This small molecule binds to this protein.
Small molecule (SMILES): CC(=O)N[C@@H]1[C@@H](O)[C@H](O)[C@@H](CO)O[C@H]1O

Binding-site contacts:
Ligand atom C1 contacts residue ASN641 of chain 1.B at 1.5 Å.
Ligand atom O7 contacts residue ASN641 of chain 1.B at 3.6 Å.
Ligand atom N2 contacts residue ASN641 of chain 1.B at 3.1 Å (h-bond).
Ligand atom C2 contacts residue ASN641 of chain 1.B at 2.6 Å.
Ligand atom C7 contacts residue ASN641 of chain 1.B at 3.5 Å.
Ligand atom C3 contacts residue ASN641 of chain 1.B at 3.9 Å.
Ligand atom C4 contacts residue ASN641 of chain 1.B at 4.3 Å.
Ligand atom C8 contacts residue TYR639 of chain 1.B at 3.3 Å (hydrophobic).
Ligand atom C5 contacts residue ASN641 of chain 1.B at 3.7 Å.
Ligand atom O5 contacts residue ASN641 of chain 1.B at 2.4 Å (h-bond).
Ligand atom C8 contacts residue ASN641 of chain 1.B at 4.4 Å.

Sequence of chain 1.B:
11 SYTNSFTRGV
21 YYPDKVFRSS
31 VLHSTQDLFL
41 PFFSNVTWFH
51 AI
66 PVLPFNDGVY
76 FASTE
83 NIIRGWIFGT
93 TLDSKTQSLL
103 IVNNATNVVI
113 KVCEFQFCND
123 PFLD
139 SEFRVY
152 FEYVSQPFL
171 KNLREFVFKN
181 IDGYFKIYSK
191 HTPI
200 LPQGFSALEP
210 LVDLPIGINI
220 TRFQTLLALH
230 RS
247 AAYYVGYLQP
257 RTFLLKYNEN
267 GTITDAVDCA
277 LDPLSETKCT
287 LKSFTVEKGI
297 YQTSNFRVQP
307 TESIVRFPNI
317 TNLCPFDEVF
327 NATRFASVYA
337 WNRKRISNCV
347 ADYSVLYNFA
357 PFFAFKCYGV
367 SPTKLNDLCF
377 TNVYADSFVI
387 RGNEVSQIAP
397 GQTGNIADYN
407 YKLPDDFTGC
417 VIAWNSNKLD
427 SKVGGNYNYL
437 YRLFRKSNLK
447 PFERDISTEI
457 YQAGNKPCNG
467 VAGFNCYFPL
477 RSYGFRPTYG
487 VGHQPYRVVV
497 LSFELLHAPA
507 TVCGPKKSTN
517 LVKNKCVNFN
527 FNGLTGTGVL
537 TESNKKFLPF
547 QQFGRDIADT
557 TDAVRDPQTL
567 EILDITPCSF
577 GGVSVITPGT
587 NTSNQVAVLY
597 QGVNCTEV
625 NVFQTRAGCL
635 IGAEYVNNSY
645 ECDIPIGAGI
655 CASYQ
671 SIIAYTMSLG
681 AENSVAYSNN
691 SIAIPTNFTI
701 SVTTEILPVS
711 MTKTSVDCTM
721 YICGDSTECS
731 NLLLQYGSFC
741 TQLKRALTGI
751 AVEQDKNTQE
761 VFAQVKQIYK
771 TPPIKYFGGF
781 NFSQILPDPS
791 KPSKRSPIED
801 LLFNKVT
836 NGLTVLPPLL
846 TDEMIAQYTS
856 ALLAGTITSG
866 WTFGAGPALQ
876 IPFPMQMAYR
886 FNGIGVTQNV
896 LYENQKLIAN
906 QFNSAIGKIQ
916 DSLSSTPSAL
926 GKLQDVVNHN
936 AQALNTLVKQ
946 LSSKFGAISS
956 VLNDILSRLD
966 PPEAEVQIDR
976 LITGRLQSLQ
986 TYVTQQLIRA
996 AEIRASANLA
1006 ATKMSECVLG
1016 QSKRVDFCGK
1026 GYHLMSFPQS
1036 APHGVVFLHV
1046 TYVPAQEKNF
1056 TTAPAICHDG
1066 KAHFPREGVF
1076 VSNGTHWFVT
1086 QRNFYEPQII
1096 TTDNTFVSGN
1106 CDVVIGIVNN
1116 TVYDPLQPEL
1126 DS